Binding-site contacts:
Ligand atom CL2 contacts residue SER270 of chain 1.B at 3.7 Å.
Ligand atom C14 contacts residue SER269 of chain 1.B at 3.6 Å.
Ligand atom CL1 contacts residue TYR313 of chain 1.B at 3.9 Å.
Ligand atom C16 contacts residue TYR313 of chain 1.B at 3.8 Å (hydrophobic).
Ligand atom C13 contacts residue PHE240 of chain 1.B at 3.5 Å (hydrophobic).
Ligand atom C25 contacts residue ASN242 of chain 1.B at 3.8 Å.
Ligand atom C20 contacts residue PHE240 of chain 1.B at 3.9 Å (hydrophobic).
Ligand atom C7 contacts residue SER141 of chain 1.B at 3.8 Å.
Ligand atom N24 contacts residue SER141 of chain 1.B at 2.8 Å (h-bond).
Ligand atom C15 contacts residue SER269 of chain 1.B at 3.5 Å.
Ligand atom C17 contacts residue PHE240 of chain 1.B at 3.5 Å (hydrophobic).
Ligand atom C10 contacts residue SER312 of chain 1.B at 3.6 Å.
Ligand atom C17 contacts residue TYR313 of chain 1.B at 3.9 Å (hydrophobic).
Ligand atom C5 contacts residue PHE132 of chain 1.B at 3.6 Å (hydrophobic).
Ligand atom C9 contacts residue LEU144 of chain 1.B at 3.4 Å (hydrophobic).
Ligand atom C23 contacts residue VAL170 of chain 1.B at 3.9 Å (hydrophobic).
Ligand atom C15 contacts residue PHE240 of chain 1.B at 3.6 Å (hydrophobic).
Ligand atom C25 contacts residue PHE132 of chain 1.B at 3.9 Å (hydrophobic).
Ligand atom C1 contacts residue VAL311 of chain 1.B at 3.6 Å (hydrophobic).
Ligand atom C15 contacts residue VAL268 of chain 1.B at 3.4 Å (hydrophobic).
Ligand atom C21 contacts residue VAL145 of chain 1.B at 3.9 Å (hydrophobic).
Ligand atom N6 contacts residue VAL311 of chain 1.B at 3.7 Å.
Ligand atom CL1 contacts residue LEU144 of chain 1.B at 3.6 Å.
Ligand atom CL2 contacts residue ASN242 of chain 1.B at 3.5 Å.
Ligand atom C21 contacts residue PHE240 of chain 1.B at 3.7 Å (hydrophobic).
Ligand atom C14 contacts residue PHE240 of chain 1.B at 3.6 Å (hydrophobic).
Ligand atom C10 contacts residue LEU144 of chain 1.B at 3.8 Å (hydrophobic).
Ligand atom C22 contacts residue SER141 of chain 1.B at 3.5 Å.
Ligand atom C12 contacts residue PHE240 of chain 1.B at 3.5 Å (hydrophobic).
Ligand atom C8 contacts residue LEU144 of chain 1.B at 3.5 Å (hydrophobic).
Ligand atom CL2 contacts residue PHE132 of chain 1.B at 3.7 Å.
Ligand atom C16 contacts residue PHE240 of chain 1.B at 3.4 Å (hydrophobic).
Ligand atom C14 contacts residue VAL241 of chain 1.B at 3.5 Å (hydrophobic).
Ligand atom C7 contacts residue PHE132 of chain 1.B at 3.8 Å (hydrophobic).
Ligand atom C3 contacts residue PHE132 of chain 1.B at 3.8 Å (hydrophobic).
Ligand atom C14 contacts residue SER270 of chain 1.B at 3.6 Å.
Ligand atom C20 contacts residue VAL145 of chain 1.B at 3.6 Å (hydrophobic).
Ligand atom C4 contacts residue PHE132 of chain 1.B at 3.5 Å (hydrophobic).
Ligand atom C21 contacts residue SER141 of chain 1.B at 3.6 Å.
Ligand atom C3 contacts residue SER141 of chain 1.B at 3.9 Å.

Sequence of chain 1.B:
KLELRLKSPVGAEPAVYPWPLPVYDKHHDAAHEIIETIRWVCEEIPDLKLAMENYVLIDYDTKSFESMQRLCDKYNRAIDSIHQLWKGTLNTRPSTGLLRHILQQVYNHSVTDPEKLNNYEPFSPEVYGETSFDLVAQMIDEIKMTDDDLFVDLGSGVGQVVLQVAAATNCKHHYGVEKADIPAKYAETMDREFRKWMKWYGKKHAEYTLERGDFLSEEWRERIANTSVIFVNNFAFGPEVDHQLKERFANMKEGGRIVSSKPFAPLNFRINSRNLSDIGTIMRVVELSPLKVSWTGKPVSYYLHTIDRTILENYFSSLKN

The small molecule below binds the protein below.
Small molecule (SMILES): CCC#CCN(c1ccc2nccc(N)c2c1)c1c(Cl)cccc1Cl